Binding-site contacts:
Ligand atom C2A contacts residue HIS177 of chain 1.A at 3.8 Å.
Ligand atom C6A contacts residue TRP244 of chain 1.A at 3.5 Å (hydrophobic).
Ligand atom C3B contacts residue LEU273 of chain 1.A at 3.7 Å (hydrophobic).
Ligand atom O4 contacts residue ALA287 of chain 1.A at 3.9 Å.
Ligand atom O3A contacts residue 4GW1 of chain 1.D at 2.9 Å (h-bond).
Ligand atom C2B contacts residue LEU273 of chain 1.A at 3.9 Å (hydrophobic).
Ligand atom C6A contacts residue THR189 of chain 1.A at 3.4 Å.
Ligand atom C6 contacts residue LEU273 of chain 1.A at 3.9 Å (hydrophobic).
Ligand atom O2A contacts residue 4GW1 of chain 1.D at 3.9 Å.
Ligand atom O5A contacts residue PHE180 of chain 1.A at 4.0 Å.
Ligand atom O2 contacts residue 4GW1 of chain 1.D at 2.7 Å (h-bond).
Ligand atom C3A contacts residue 4GW1 of chain 1.D at 4.0 Å.
Ligand atom O4A contacts residue HIS177 of chain 1.A at 2.7 Å (h-bond).
Ligand atom C6A contacts residue TYR208 of chain 1.A at 3.6 Å (hydrophobic).
Ligand atom C5A contacts residue TRP244 of chain 1.A at 3.7 Å (hydrophobic).
Ligand atom C4A contacts residue HIS177 of chain 1.A at 3.8 Å.
Ligand atom O4A contacts residue GLU247 of chain 1.A at 2.6 Å (salt-bridge).
Ligand atom C3A contacts residue TRP244 of chain 1.A at 3.7 Å (hydrophobic).
Ligand atom C6 contacts residue ASP270 of chain 1.A at 3.9 Å.
Ligand atom C4A contacts residue GLU247 of chain 1.A at 3.4 Å.
Ligand atom C6A contacts residue GLU247 of chain 1.A at 3.5 Å.
Ligand atom O6 contacts residue TRP244 of chain 1.A at 3.5 Å (h-bond).
Ligand atom O6 contacts residue PHE180 of chain 1.A at 3.2 Å.
Ligand atom O3 contacts residue LYS290 of chain 1.A at 3.3 Å (salt-bridge).
Ligand atom C4 contacts residue ASP270 of chain 1.A at 3.3 Å.
Ligand atom C4A contacts residue TRP244 of chain 1.A at 3.6 Å (hydrophobic).
Ligand atom C6B contacts residue PHE180 of chain 1.A at 3.8 Å (hydrophobic).
Ligand atom C5A contacts residue HIS177 of chain 1.A at 3.8 Å.
Ligand atom C4B contacts residue GLY179 of chain 1.A at 3.7 Å.
Ligand atom C2 contacts residue 4GW1 of chain 1.D at 3.5 Å.
Ligand atom O1 contacts residue HIS177 of chain 1.A at 3.5 Å.
Ligand atom O5A contacts residue HIS177 of chain 1.A at 3.2 Å (h-bond).
Ligand atom O6 contacts residue THR189 of chain 1.A at 2.7 Å (h-bond).
Ligand atom C1 contacts residue 4GW1 of chain 1.D at 3.5 Å.
Ligand atom O4 contacts residue ASP270 of chain 1.A at 2.7 Å (salt-bridge).
Ligand atom C6A contacts residue HIS177 of chain 1.A at 4.0 Å.
Ligand atom C2 contacts residue LYS290 of chain 1.A at 3.7 Å.
Ligand atom O2 contacts residue LYS290 of chain 1.A at 2.8 Å (salt-bridge).
Ligand atom C6A contacts residue PHE180 of chain 1.A at 4.0 Å (hydrophobic).
Ligand atom C1A contacts residue HIS177 of chain 1.A at 3.9 Å.

Sequence of chain 1.A:
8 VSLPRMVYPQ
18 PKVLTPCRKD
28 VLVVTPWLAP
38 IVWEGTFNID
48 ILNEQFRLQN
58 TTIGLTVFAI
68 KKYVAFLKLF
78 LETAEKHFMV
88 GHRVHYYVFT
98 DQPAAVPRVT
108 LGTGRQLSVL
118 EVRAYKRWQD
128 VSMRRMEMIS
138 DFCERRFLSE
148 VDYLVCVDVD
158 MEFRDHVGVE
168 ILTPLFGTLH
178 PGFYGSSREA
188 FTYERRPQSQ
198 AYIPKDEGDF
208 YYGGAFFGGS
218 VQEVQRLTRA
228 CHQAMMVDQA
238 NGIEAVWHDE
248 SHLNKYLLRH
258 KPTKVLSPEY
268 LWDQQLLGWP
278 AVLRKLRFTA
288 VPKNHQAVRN

The protein below binds the small molecule below.
Small molecule (SMILES): CCCCCCCCO[C@@H]1O[C@H](CO)[C@H](O)[C@H](O)[C@H]1O[C@@H]1O[C@@H](C)[C@@H](O)[C@@H](O)[C@@H]1O